Sequence of chain 1.A:
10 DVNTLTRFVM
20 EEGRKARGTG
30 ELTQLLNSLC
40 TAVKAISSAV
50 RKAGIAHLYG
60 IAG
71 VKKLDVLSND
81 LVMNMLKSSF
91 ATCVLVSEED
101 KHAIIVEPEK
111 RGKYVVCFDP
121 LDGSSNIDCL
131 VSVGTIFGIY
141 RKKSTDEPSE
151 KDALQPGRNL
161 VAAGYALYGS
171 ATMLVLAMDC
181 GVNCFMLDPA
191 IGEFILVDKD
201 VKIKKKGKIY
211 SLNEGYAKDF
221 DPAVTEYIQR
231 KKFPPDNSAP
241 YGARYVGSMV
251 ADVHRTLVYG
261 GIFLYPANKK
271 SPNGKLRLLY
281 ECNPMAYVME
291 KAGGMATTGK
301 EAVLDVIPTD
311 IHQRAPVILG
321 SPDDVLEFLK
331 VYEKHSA

Sequence of chain 1.C:
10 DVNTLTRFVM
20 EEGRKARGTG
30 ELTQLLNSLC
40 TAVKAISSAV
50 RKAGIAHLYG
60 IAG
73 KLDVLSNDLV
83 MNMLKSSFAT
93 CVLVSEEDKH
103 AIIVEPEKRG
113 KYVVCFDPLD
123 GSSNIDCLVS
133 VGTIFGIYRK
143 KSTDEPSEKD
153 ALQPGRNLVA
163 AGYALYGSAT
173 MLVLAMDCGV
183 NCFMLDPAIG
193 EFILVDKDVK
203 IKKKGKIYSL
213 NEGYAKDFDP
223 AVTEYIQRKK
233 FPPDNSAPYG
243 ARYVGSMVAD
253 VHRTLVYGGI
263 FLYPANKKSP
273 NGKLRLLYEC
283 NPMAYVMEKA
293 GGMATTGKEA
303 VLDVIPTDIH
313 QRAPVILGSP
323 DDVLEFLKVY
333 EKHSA

Binding-site contacts:
Ligand atom C12 contacts residue LEU31 of chain 1.A at 3.7 Å (hydrophobic).
Ligand atom S16 contacts residue ARG23 of chain 1.A at 3.8 Å.
Ligand atom N1 contacts residue GLY27 of chain 1.A at 3.2 Å (h-bond).
Ligand atom C10 contacts residue GLY22 of chain 1.A at 3.7 Å.
Ligand atom O2 contacts residue THR32 of chain 1.A at 3.1 Å (h-bond).
Ligand atom C14 contacts residue RO31 of chain 1.K at 3.5 Å.
Ligand atom C6 contacts residue GLY22 of chain 1.A at 3.7 Å.
Ligand atom C12 contacts residue THR32 of chain 1.A at 3.4 Å.
Ligand atom O2 contacts residue GLU30 of chain 1.A at 3.5 Å (salt-bridge).
Ligand atom BR2 contacts residue RO31 of chain 1.K at 3.5 Å.
Ligand atom C5 contacts residue ALA25 of chain 1.A at 3.6 Å (hydrophobic).
Ligand atom O3 contacts residue THR28 of chain 1.A at 3.6 Å (h-bond).
Ligand atom C1 contacts residue GLY22 of chain 1.A at 3.7 Å.
Ligand atom C15 contacts residue ARG23 of chain 1.A at 3.5 Å.
Ligand atom C1 contacts residue GLY29 of chain 1.A at 3.3 Å.
Ligand atom BR2 contacts residue MET19 of chain 1.A at 3.5 Å.
Ligand atom N5 contacts residue GLY22 of chain 1.A at 3.8 Å.
Ligand atom C11 contacts residue GLY22 of chain 1.A at 3.6 Å.
Ligand atom O2 contacts residue GLY29 of chain 1.A at 3.2 Å.
Ligand atom N1 contacts residue GLY22 of chain 1.A at 3.4 Å (h-bond).
Ligand atom C1 contacts residue THR32 of chain 1.A at 3.7 Å.
Ligand atom C5 contacts residue GLY22 of chain 1.A at 3.7 Å.
Ligand atom N5 contacts residue THR28 of chain 1.A at 3.7 Å.
Ligand atom N1 contacts residue GLY29 of chain 1.A at 3.7 Å.
Ligand atom O1 contacts residue GLY29 of chain 1.A at 3.2 Å.
Ligand atom N17 contacts residue ARG23 of chain 1.A at 3.7 Å.
Ligand atom S2 contacts residue GLY29 of chain 1.A at 3.6 Å.
Ligand atom O3 contacts residue GLY29 of chain 1.A at 3.6 Å.
Ligand atom O1 contacts residue THR32 of chain 1.A at 2.5 Å (h-bond).
Ligand atom S16 contacts residue MET19 of chain 1.A at 3.7 Å.
Ligand atom BR2 contacts residue GLY29 of chain 1.C at 3.5 Å.
Ligand atom C12 contacts residue GLY22 of chain 1.A at 3.7 Å.
Ligand atom C14 contacts residue ARG23 of chain 1.A at 3.5 Å.
Ligand atom N5 contacts residue GLY29 of chain 1.A at 3.2 Å (h-bond).
Ligand atom O2 contacts residue LEU31 of chain 1.A at 3.0 Å (h-bond).
Ligand atom C9 contacts residue GLU21 of chain 1.A at 3.7 Å.
Ligand atom N5 contacts residue GLY27 of chain 1.A at 3.2 Å.
Ligand atom O3 contacts residue GLY27 of chain 1.A at 3.4 Å.
Ligand atom C8 contacts residue GLY22 of chain 1.A at 3.7 Å.
Ligand atom C15 contacts residue RO31 of chain 1.K at 3.4 Å.

A small-molecule ligand and the protein it binds are described below.
Small molecule (SMILES): Cc1ccc(S(=O)(=O)NC(=O)N=c2[nH]cc(Br)s2)cc1